This protein binds this small molecule.
Small molecule (SMILES): Nc1ncc(-c2nc(N3CCOCC3)nc3c2CCN3c2cccnc2)cn1

Sequence of chain 1.A:
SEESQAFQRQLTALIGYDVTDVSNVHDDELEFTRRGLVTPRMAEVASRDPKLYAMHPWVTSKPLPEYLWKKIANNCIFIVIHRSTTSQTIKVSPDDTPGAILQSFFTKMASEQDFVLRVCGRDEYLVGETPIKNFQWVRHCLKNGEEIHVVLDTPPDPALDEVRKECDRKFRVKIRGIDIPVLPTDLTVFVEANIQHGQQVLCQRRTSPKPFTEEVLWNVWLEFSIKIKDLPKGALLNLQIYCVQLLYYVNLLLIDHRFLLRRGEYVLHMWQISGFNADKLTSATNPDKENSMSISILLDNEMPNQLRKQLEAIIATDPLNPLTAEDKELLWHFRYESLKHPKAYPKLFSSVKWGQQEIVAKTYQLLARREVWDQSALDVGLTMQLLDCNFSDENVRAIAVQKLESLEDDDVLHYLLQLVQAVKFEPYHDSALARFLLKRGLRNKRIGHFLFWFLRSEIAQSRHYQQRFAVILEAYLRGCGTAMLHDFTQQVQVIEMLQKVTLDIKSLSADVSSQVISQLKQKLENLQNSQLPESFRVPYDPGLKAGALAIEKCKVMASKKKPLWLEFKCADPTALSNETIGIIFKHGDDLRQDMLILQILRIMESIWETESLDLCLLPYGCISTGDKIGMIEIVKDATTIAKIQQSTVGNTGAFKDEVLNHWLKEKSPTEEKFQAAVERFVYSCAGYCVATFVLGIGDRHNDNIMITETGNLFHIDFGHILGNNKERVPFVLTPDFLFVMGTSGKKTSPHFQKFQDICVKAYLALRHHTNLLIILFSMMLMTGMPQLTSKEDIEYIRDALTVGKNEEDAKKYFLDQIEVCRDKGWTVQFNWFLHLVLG

Binding-site contacts:
Ligand atom N24 contacts residue ASP828 of chain 1.A at 3.6 Å.
Ligand atom N20 contacts residue MET817 of chain 1.A at 3.6 Å.
Ligand atom C16 contacts residue GLU744 of chain 1.A at 3.4 Å.
Ligand atom C13 contacts residue MET817 of chain 1.A at 2.9 Å (hydrophobic).
Ligand atom C9 contacts residue ILE827 of chain 1.A at 3.9 Å (hydrophobic).
Ligand atom N7 contacts residue MET668 of chain 1.A at 3.8 Å.
Ligand atom N12 contacts residue MET817 of chain 1.A at 2.8 Å.
Ligand atom C16 contacts residue VAL746 of chain 1.A at 3.7 Å (hydrophobic).
Ligand atom N26 contacts residue ASP700 of chain 1.A at 3.0 Å (salt-bridge).
Ligand atom C30 contacts residue LYS697 of chain 1.A at 3.6 Å.
Ligand atom C11 contacts residue MET817 of chain 1.A at 3.4 Å (hydrophobic).
Ligand atom C15 contacts residue MET817 of chain 1.A at 3.9 Å (hydrophobic).
Ligand atom O17 contacts residue GLU744 of chain 1.A at 3.5 Å (salt-bridge).
Ligand atom C25 contacts residue ASP700 of chain 1.A at 3.7 Å.
Ligand atom C11 contacts residue MET668 of chain 1.A at 3.9 Å (hydrophobic).
Ligand atom C16 contacts residue PHE825 of chain 1.A at 3.8 Å (hydrophobic).
Ligand atom C18 contacts residue MET817 of chain 1.A at 3.9 Å (hydrophobic).
Ligand atom N26 contacts residue ASP705 of chain 1.A at 3.7 Å.
Ligand atom C10 contacts residue ILE827 of chain 1.A at 3.5 Å (hydrophobic).
Ligand atom N29 contacts residue ASP700 of chain 1.A at 3.6 Å (salt-bridge).
Ligand atom N4 contacts residue THR751 of chain 1.A at 3.8 Å.
Ligand atom O17 contacts residue ILE745 of chain 1.A at 3.4 Å.
Ligand atom N29 contacts residue ASP828 of chain 1.A at 3.1 Å (salt-bridge).
Ligand atom C21 contacts residue ILE827 of chain 1.A at 3.6 Å (hydrophobic).
Ligand atom C19 contacts residue MET817 of chain 1.A at 3.7 Å (hydrophobic).
Ligand atom C25 contacts residue ASP828 of chain 1.A at 3.3 Å.
Ligand atom N26 contacts residue LEU702 of chain 1.A at 3.8 Å.
Ligand atom C15 contacts residue GLU744 of chain 1.A at 3.4 Å.
Ligand atom N14 contacts residue ILE695 of chain 1.A at 3.8 Å.
Ligand atom N26 contacts residue ASP828 of chain 1.A at 3.0 Å.
Ligand atom C5 contacts residue THR751 of chain 1.A at 3.6 Å.
Ligand atom C23 contacts residue ILE743 of chain 1.A at 3.4 Å (hydrophobic).
Ligand atom N24 contacts residue ILE743 of chain 1.A at 3.2 Å.
Ligand atom N20 contacts residue ILE695 of chain 1.A at 3.6 Å.
Ligand atom C25 contacts residue ILE743 of chain 1.A at 3.7 Å (hydrophobic).
Ligand atom N29 contacts residue LYS697 of chain 1.A at 3.1 Å (salt-bridge).
Ligand atom C18 contacts residue VAL746 of chain 1.A at 3.5 Å (hydrophobic).
Ligand atom C13 contacts residue ILE695 of chain 1.A at 3.5 Å (hydrophobic).
Ligand atom O17 contacts residue VAL746 of chain 1.A at 2.6 Å (h-bond).
Ligand atom N14 contacts residue MET817 of chain 1.A at 3.2 Å.